The small molecule below binds the protein below.
Small molecule (SMILES): CC(=O)N[C@@H]1[C@@H](O)[C@H](O)[C@@H](CO)O[C@H]1O

Sequence of chain 1.A:
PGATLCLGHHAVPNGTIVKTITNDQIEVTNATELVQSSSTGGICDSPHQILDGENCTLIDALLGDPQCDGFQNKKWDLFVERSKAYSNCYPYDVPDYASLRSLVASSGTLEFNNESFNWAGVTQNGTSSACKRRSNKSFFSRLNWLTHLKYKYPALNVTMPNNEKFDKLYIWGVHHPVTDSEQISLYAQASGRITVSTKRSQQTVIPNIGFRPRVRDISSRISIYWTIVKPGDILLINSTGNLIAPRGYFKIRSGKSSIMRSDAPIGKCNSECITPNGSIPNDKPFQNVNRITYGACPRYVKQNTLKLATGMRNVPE

Binding-site contacts:
Ligand atom C7 contacts residue ASN127 of chain 1.A at 3.5 Å.
Ligand atom C7 contacts residue GLN126 of chain 1.A at 4.1 Å.
Ligand atom O7 contacts residue ASN127 of chain 1.A at 3.3 Å (h-bond).
Ligand atom C5 contacts residue ASN127 of chain 1.A at 3.5 Å.
Ligand atom C3 contacts residue ASN127 of chain 1.A at 3.8 Å.
Ligand atom O5 contacts residue ASN127 of chain 1.A at 2.2 Å (h-bond).
Ligand atom C8 contacts residue GLN126 of chain 1.A at 3.9 Å.
Ligand atom C1 contacts residue ASN127 of chain 1.A at 1.4 Å.
Ligand atom N2 contacts residue GLN126 of chain 1.A at 4.4 Å.
Ligand atom N2 contacts residue ASN127 of chain 1.A at 3.2 Å (h-bond).
Ligand atom C2 contacts residue ASN127 of chain 1.A at 2.5 Å.
Ligand atom C4 contacts residue ASN127 of chain 1.A at 4.2 Å.